Binding-site contacts:
Ligand atom C7 contacts residue ASN346 of chain 2.D at 4.1 Å.
Ligand atom N2 contacts residue ASN232 of chain 2.D at 2.9 Å (h-bond).
Ligand atom C5 contacts residue GLU181 of chain 2.D at 3.4 Å.
Ligand atom C8 contacts residue PHE345 of chain 2.D at 4.2 Å (hydrophobic).
Ligand atom C6 contacts residue VAL414 of chain 2.D at 4.1 Å (hydrophobic).
Ligand atom C1 contacts residue SER415 of chain 2.D at 3.5 Å.
Ligand atom O6 contacts residue VAL414 of chain 2.D at 3.7 Å.
Ligand atom O6 contacts residue GLY348 of chain 2.D at 3.6 Å.
Ligand atom C1 contacts residue GLU181 of chain 2.D at 4.2 Å.
Ligand atom C7 contacts residue ASN232 of chain 2.D at 3.5 Å.
Ligand atom C3 contacts residue VAL414 of chain 2.D at 3.9 Å (hydrophobic).
Ligand atom O5 contacts residue GLU181 of chain 2.D at 3.4 Å (salt-bridge).
Ligand atom C5 contacts residue VAL414 of chain 2.D at 3.3 Å (hydrophobic).
Ligand atom C8 contacts residue ASN346 of chain 2.D at 3.4 Å.
Ligand atom O5 contacts residue VAL414 of chain 2.D at 4.2 Å.
Ligand atom C5 contacts residue ASN232 of chain 2.D at 3.7 Å.
Ligand atom O7 contacts residue VAL414 of chain 2.D at 3.8 Å.
Ligand atom O7 contacts residue ASN232 of chain 2.D at 3.8 Å.
Ligand atom O7 contacts residue SER415 of chain 2.D at 2.2 Å (h-bond).
Ligand atom C3 contacts residue SER415 of chain 2.D at 3.9 Å.
Ligand atom C1 contacts residue VAL414 of chain 2.D at 4.2 Å (hydrophobic).
Ligand atom C6 contacts residue GLU181 of chain 2.D at 3.2 Å.
Ligand atom C2 contacts residue SER415 of chain 2.D at 4.0 Å.
Ligand atom N2 contacts residue SER415 of chain 2.D at 4.0 Å.
Ligand atom C6 contacts residue LYS35 of chain 2.D at 4.0 Å.
Ligand atom O5 contacts residue ASN232 of chain 2.D at 2.4 Å (h-bond).
Ligand atom C3 contacts residue ASN232 of chain 2.D at 3.8 Å.
Ligand atom C4 contacts residue GLU181 of chain 2.D at 4.2 Å.
Ligand atom C2 contacts residue ASN232 of chain 2.D at 2.5 Å.
Ligand atom C1 contacts residue ASN232 of chain 2.D at 1.4 Å.
Ligand atom O5 contacts residue LYS35 of chain 2.D at 3.7 Å.
Ligand atom O5 contacts residue NAG1 of chain 2.X at 3.6 Å.
Ligand atom C4 contacts residue VAL414 of chain 2.D at 3.8 Å (hydrophobic).
Ligand atom C7 contacts residue SER415 of chain 2.D at 3.4 Å.
Ligand atom O4 contacts residue VAL414 of chain 2.D at 3.6 Å.
Ligand atom O6 contacts residue NAG1 of chain 2.X at 3.3 Å.
Ligand atom C6 contacts residue NAG1 of chain 2.X at 3.6 Å.
Ligand atom C5 contacts residue NAG1 of chain 2.X at 3.9 Å.
Ligand atom O3 contacts residue GLU181 of chain 2.D at 3.5 Å (salt-bridge).
Ligand atom C8 contacts residue LEU231 of chain 2.D at 4.0 Å (hydrophobic).

Sequence of chain 2.D:
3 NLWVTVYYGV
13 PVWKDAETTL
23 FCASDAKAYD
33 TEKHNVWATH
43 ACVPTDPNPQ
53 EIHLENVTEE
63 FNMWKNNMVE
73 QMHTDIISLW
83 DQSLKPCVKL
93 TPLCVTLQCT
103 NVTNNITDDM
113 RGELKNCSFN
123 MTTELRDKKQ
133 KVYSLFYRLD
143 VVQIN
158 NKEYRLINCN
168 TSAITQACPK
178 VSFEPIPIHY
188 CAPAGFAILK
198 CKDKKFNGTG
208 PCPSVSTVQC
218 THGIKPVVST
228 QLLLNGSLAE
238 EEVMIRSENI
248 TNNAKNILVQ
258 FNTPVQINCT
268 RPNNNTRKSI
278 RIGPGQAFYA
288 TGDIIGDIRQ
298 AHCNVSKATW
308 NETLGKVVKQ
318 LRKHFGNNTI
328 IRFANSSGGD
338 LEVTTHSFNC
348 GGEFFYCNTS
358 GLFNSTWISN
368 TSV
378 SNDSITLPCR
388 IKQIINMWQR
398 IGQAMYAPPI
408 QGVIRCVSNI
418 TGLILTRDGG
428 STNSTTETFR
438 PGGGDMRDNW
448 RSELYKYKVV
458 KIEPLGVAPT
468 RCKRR

The protein below binds the small molecule below.
Small molecule (SMILES): CC(=O)N[C@H]1[C@H](O[C@H]2[C@H](O)[C@@H](NC(C)=O)CO[C@@H]2CO)O[C@H](CO)[C@@H](O[C@@H]2O[C@H](CO[C@H]3O[C@H](CO)[C@@H](O)[C@H](O)[C@@H]3O)[C@@H](O)[C@H](O[C@H]3O[C@H](CO)[C@@H](O)[C@H](O)[C@@H]3O)[C@@H]2O)[C@@H]1O